The small molecule below binds the protein below.
Small molecule (SMILES): CC(=O)N[C@@H]1[C@@H](O)[C@H](O)[C@@H](CO)O[C@H]1O

Sequence of chain 2.A:
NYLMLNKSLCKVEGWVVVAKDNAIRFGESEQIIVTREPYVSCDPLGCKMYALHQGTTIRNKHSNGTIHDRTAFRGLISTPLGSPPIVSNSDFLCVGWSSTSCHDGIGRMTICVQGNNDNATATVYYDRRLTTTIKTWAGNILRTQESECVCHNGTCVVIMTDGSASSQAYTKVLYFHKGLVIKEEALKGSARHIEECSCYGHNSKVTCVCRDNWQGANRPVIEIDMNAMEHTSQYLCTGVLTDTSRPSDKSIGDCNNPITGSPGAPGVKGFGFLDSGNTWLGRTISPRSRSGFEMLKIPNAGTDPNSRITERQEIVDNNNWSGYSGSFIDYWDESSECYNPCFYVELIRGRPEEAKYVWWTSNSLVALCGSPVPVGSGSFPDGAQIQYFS

Binding-site contacts:
Ligand atom N2 contacts residue ASN119 of chain 3.A at 2.6 Å (h-bond).
Ligand atom O7 contacts residue ASP118 of chain 3.A at 4.5 Å.
Ligand atom O5 contacts residue VAL375 of chain 2.A at 3.6 Å (h-bond).
Ligand atom C4 contacts residue ASN119 of chain 3.A at 4.0 Å.
Ligand atom O7 contacts residue ASN119 of chain 3.A at 3.1 Å (h-bond).
Ligand atom C1 contacts residue SER377 of chain 2.A at 3.8 Å.
Ligand atom C3 contacts residue ASN119 of chain 3.A at 3.5 Å.
Ligand atom C8 contacts residue ASN119 of chain 3.A at 4.2 Å.
Ligand atom O5 contacts residue SER377 of chain 2.A at 3.3 Å.
Ligand atom O6 contacts residue GLN313 of chain 2.A at 4.2 Å.
Ligand atom C8 contacts residue ASP118 of chain 3.A at 4.4 Å.
Ligand atom C1 contacts residue LYS135 of chain 3.A at 4.3 Å.
Ligand atom C1 contacts residue ASN119 of chain 3.A at 1.4 Å.
Ligand atom C5 contacts residue SER377 of chain 2.A at 4.5 Å.
Ligand atom C1 contacts residue GLY376 of chain 2.A at 3.7 Å.
Ligand atom O5 contacts residue ASN119 of chain 3.A at 2.4 Å (h-bond).
Ligand atom O7 contacts residue SER377 of chain 2.A at 4.4 Å.
Ligand atom C1 contacts residue VAL375 of chain 2.A at 4.0 Å (hydrophobic).
Ligand atom C2 contacts residue SER377 of chain 2.A at 4.5 Å.
Ligand atom O3 contacts residue ASN119 of chain 3.A at 4.5 Å.
Ligand atom C6 contacts residue VAL375 of chain 2.A at 4.0 Å (hydrophobic).
Ligand atom O6 contacts residue VAL375 of chain 2.A at 3.2 Å (h-bond).
Ligand atom C6 contacts residue GLY376 of chain 2.A at 3.8 Å.
Ligand atom C7 contacts residue ASN119 of chain 3.A at 3.1 Å.
Ligand atom C5 contacts residue GLY376 of chain 2.A at 4.0 Å.
Ligand atom O5 contacts residue GLY376 of chain 2.A at 3.2 Å.
Ligand atom C5 contacts residue ASN119 of chain 3.A at 3.7 Å.
Ligand atom C5 contacts residue VAL375 of chain 2.A at 3.6 Å (hydrophobic).
Ligand atom O6 contacts residue GLY376 of chain 2.A at 3.0 Å (h-bond).
Ligand atom C2 contacts residue ASN119 of chain 3.A at 2.1 Å.
Ligand atom C6 contacts residue SER377 of chain 2.A at 4.4 Å.

Sequence of chain 3.A:
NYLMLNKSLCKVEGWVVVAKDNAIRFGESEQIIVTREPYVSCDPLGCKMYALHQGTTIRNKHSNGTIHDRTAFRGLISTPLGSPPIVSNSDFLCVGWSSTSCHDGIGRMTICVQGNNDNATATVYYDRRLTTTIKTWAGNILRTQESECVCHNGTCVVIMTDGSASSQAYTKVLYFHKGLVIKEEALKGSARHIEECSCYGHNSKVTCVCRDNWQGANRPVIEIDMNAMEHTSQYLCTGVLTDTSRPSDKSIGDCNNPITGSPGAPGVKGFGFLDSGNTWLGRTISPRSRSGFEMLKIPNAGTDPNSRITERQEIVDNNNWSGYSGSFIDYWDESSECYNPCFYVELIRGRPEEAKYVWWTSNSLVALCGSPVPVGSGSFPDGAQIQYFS